A small-molecule ligand and the protein it binds are described below.
Small molecule (SMILES): CC(=O)N[C@H]1CO[C@H](CO)[C@@H](OC2O[C@H](CO)[C@@H](O)[C@H](O)[C@H]2NC(C)=O)[C@@H]1O

Sequence of chain 1.A:
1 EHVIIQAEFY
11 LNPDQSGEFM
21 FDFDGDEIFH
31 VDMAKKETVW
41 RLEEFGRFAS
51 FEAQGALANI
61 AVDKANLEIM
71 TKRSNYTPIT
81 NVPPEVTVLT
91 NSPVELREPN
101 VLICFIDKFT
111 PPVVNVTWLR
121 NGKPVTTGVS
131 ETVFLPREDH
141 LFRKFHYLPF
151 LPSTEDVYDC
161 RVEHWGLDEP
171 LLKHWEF

Binding-site contacts:
Ligand atom C8 contacts residue VAL113 of chain 1.A at 4.2 Å (hydrophobic).
Ligand atom C7 contacts residue ASN115 of chain 1.A at 3.5 Å.
Ligand atom O7 contacts residue GLU163 of chain 1.A at 3.6 Å (salt-bridge).
Ligand atom C7 contacts residue TRP165 of chain 1.A at 3.7 Å (hydrophobic).
Ligand atom C7 contacts residue GLU163 of chain 1.A at 4.2 Å.
Ligand atom C2 contacts residue ASN115 of chain 1.A at 2.3 Å.
Ligand atom C5 contacts residue ASN115 of chain 1.A at 3.6 Å.
Ligand atom C2 contacts residue GLU163 of chain 1.A at 3.8 Å.
Ligand atom N2 contacts residue ASN115 of chain 1.A at 2.8 Å (h-bond).
Ligand atom O6 contacts residue ASP1 of chain 1.B at 3.3 Å (salt-bridge).
Ligand atom O3 contacts residue TRP165 of chain 1.A at 4.2 Å.
Ligand atom N2 contacts residue TRP165 of chain 1.A at 4.4 Å.
Ligand atom C3 contacts residue ASN115 of chain 1.A at 3.7 Å.
Ligand atom O7 contacts residue ASN115 of chain 1.A at 3.7 Å.
Ligand atom C4 contacts residue ASN115 of chain 1.A at 4.1 Å.
Ligand atom C1 contacts residue GLU163 of chain 1.A at 3.9 Å.
Ligand atom N2 contacts residue GLU163 of chain 1.A at 4.4 Å.
Ligand atom O7 contacts residue TRP165 of chain 1.A at 4.0 Å.
Ligand atom O5 contacts residue GLU163 of chain 1.A at 4.1 Å.
Ligand atom C1 contacts residue ASN115 of chain 1.A at 1.4 Å.
Ligand atom C8 contacts residue HIS164 of chain 1.A at 4.0 Å.
Ligand atom O5 contacts residue ASN115 of chain 1.A at 2.3 Å (h-bond).
Ligand atom C8 contacts residue TRP165 of chain 1.A at 3.4 Å (hydrophobic).
Ligand atom C8 contacts residue GLU163 of chain 1.A at 3.8 Å.

Sequence of chain 1.B:
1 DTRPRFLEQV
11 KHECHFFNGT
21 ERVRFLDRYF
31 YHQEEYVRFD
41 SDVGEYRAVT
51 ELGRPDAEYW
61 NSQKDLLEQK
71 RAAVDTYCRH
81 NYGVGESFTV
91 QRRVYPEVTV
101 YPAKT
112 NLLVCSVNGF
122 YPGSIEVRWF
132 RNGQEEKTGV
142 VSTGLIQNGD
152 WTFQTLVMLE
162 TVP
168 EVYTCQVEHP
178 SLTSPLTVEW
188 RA